Binding-site contacts:
Ligand atom O5 contacts residue ASP53 of chain 1.I at 4.1 Å.
Ligand atom O4 contacts residue TRP285 of chain 1.I at 1.4 Å.
Ligand atom C1 contacts residue ASN252 of chain 1.G at 4.0 Å.
Ligand atom C2 contacts residue TRP285 of chain 1.I at 3.4 Å (hydrophobic).
Ligand atom C1 contacts residue TRP285 of chain 1.I at 3.9 Å (hydrophobic).
Ligand atom O2 contacts residue VAL255 of chain 1.G at 4.4 Å.
Ligand atom O2 contacts residue TRP285 of chain 1.I at 4.3 Å.
Ligand atom C3 contacts residue TRP285 of chain 1.I at 3.5 Å (hydrophobic).
Ligand atom C6 contacts residue TRP285 of chain 1.I at 3.2 Å (hydrophobic).
Ligand atom O6 contacts residue TRP285 of chain 1.I at 3.6 Å (h-bond).
Ligand atom O3 contacts residue TRP285 of chain 1.I at 3.2 Å.
Ligand atom O5 contacts residue TRP285 of chain 1.I at 3.2 Å.
Ligand atom O1 contacts residue VAL255 of chain 1.G at 3.3 Å.
Ligand atom C2 contacts residue ASN252 of chain 1.G at 4.2 Å.
Ligand atom O2 contacts residue ASN252 of chain 1.G at 3.3 Å (h-bond).
Ligand atom O1 contacts residue ALA254 of chain 1.G at 3.8 Å.
Ligand atom C5 contacts residue TRP285 of chain 1.I at 3.4 Å (hydrophobic).
Ligand atom O1 contacts residue TRP285 of chain 1.I at 3.6 Å.
Ligand atom C4 contacts residue TRP285 of chain 1.I at 2.8 Å (hydrophobic).
Ligand atom C6 contacts residue ASP53 of chain 1.I at 3.6 Å.
Ligand atom O1 contacts residue ASN252 of chain 1.G at 3.2 Å (h-bond).

The small molecule below binds the protein below.
Small molecule (SMILES): OC[C@H]1O[C@@H](O)[C@H](O)[C@@H](O)[C@H]1O

Sequence of chain 1.I:
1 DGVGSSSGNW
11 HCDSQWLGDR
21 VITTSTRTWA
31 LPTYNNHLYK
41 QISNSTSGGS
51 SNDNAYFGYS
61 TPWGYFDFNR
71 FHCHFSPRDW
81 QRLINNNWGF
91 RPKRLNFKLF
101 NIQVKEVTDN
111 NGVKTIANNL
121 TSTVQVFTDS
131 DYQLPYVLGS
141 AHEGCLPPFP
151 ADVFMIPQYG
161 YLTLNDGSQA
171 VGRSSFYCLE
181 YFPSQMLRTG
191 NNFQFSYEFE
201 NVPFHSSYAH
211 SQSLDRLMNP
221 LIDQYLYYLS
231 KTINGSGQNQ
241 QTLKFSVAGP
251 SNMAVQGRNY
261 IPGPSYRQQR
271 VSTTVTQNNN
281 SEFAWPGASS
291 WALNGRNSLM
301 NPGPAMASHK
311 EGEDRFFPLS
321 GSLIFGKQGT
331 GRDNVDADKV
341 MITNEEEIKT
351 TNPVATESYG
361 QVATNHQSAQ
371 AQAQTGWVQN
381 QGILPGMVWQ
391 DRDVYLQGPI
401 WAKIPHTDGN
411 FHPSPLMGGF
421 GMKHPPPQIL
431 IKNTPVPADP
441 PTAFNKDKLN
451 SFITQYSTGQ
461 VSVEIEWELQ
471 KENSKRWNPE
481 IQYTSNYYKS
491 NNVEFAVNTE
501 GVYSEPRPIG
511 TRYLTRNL

Sequence of chain 1.G:
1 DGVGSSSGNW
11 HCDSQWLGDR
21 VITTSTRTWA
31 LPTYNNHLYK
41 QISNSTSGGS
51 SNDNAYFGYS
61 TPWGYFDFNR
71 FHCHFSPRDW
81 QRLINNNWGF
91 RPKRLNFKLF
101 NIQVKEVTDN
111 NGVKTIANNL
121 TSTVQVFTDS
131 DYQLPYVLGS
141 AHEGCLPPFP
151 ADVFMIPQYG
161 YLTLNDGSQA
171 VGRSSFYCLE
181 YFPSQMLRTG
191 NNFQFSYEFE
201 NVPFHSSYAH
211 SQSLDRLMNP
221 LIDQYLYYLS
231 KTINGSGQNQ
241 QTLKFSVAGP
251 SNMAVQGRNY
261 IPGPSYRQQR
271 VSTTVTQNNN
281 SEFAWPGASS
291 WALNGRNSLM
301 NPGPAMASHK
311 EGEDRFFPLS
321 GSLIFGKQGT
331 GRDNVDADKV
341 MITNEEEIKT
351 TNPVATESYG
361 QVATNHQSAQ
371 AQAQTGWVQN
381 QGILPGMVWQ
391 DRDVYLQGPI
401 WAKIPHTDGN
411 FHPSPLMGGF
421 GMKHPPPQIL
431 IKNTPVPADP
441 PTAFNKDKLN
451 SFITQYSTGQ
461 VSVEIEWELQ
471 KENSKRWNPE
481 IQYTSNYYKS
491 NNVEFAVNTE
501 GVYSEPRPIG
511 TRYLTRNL